Sequence of chain 1.C:
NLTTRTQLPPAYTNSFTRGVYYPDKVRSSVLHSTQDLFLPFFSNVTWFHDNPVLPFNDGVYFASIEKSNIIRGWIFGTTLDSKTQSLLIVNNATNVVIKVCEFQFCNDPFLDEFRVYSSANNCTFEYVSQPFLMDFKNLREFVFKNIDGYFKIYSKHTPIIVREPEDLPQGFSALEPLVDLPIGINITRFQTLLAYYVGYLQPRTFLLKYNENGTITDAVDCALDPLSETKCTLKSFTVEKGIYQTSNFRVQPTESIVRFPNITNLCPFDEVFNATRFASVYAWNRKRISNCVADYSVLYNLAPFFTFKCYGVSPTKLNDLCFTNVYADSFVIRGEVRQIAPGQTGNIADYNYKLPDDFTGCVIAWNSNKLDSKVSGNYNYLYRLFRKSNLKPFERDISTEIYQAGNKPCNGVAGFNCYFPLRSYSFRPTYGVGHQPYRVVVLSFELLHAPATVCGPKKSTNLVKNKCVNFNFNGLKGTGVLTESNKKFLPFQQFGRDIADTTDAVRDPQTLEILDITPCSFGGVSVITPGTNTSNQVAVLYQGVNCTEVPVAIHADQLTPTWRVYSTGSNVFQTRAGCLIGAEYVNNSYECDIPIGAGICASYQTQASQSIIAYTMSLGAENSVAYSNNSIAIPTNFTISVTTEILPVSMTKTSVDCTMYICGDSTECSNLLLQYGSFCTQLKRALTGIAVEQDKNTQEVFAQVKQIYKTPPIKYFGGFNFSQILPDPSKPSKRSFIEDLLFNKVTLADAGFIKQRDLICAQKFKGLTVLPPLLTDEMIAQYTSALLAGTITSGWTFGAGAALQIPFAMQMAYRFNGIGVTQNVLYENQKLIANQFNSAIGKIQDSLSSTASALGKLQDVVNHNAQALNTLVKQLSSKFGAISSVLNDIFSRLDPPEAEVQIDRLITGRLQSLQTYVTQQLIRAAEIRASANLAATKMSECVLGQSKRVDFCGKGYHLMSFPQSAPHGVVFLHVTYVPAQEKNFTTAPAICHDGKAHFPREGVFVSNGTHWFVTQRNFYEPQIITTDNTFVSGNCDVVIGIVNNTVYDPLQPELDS

Sequence of chain 1.A:
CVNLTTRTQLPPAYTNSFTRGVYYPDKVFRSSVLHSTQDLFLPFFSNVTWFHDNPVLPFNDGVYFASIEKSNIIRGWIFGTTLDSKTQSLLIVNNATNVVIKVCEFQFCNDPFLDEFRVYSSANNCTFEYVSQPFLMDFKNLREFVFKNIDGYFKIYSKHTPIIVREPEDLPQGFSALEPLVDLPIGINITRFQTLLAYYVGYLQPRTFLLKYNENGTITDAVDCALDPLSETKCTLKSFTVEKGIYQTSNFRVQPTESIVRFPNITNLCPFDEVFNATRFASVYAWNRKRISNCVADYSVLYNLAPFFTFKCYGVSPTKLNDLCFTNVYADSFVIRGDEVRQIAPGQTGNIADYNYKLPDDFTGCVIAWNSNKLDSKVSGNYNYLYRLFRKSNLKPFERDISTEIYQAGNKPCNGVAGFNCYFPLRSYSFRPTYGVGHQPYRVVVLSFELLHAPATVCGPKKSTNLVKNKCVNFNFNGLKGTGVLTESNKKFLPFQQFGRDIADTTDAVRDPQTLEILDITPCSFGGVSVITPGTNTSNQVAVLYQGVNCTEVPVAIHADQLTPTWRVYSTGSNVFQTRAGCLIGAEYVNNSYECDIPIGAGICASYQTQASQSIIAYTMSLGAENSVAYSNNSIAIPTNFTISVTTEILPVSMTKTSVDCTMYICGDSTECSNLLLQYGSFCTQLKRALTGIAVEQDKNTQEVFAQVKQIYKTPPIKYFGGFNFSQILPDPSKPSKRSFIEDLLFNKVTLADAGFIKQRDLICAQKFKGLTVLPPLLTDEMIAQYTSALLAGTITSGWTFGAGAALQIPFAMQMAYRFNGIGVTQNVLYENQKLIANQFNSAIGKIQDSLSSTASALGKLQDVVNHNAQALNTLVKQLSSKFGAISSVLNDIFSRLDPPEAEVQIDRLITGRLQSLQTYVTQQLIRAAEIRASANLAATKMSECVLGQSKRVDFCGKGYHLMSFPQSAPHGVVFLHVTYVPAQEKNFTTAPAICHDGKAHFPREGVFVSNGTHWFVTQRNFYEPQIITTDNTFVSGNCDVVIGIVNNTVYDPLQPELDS

The protein below binds the small molecule below.
Small molecule (SMILES): CC(=O)N[C@@H]1[C@@H](O)[C@H](O)[C@@H](CO)O[C@H]1O

Binding-site contacts:
Ligand atom C8 contacts residue GLN833 of chain 1.C at 3.4 Å.
Ligand atom O5 contacts residue THR615 of chain 1.A at 4.0 Å.
Ligand atom C4 contacts residue ASN613 of chain 1.A at 4.2 Å.
Ligand atom C2 contacts residue ASN613 of chain 1.A at 2.5 Å.
Ligand atom O7 contacts residue GLN833 of chain 1.C at 3.2 Å (h-bond).
Ligand atom C3 contacts residue ASN613 of chain 1.A at 3.8 Å.
Ligand atom N2 contacts residue ASN613 of chain 1.A at 2.9 Å (h-bond).
Ligand atom O3 contacts residue ILE831 of chain 1.C at 3.5 Å (h-bond).
Ligand atom C8 contacts residue ILE831 of chain 1.C at 3.7 Å (hydrophobic).
Ligand atom C8 contacts residue ASN613 of chain 1.A at 4.5 Å.
Ligand atom C7 contacts residue ASN613 of chain 1.A at 3.3 Å.
Ligand atom O6 contacts residue THR615 of chain 1.A at 4.2 Å.
Ligand atom C7 contacts residue GLN833 of chain 1.C at 3.7 Å.
Ligand atom N2 contacts residue ILE831 of chain 1.C at 3.9 Å.
Ligand atom O7 contacts residue ASN613 of chain 1.A at 3.3 Å (h-bond).
Ligand atom C7 contacts residue ILE831 of chain 1.C at 3.6 Å (hydrophobic).
Ligand atom O7 contacts residue ILE831 of chain 1.C at 4.0 Å.
Ligand atom C5 contacts residue ASN613 of chain 1.A at 3.7 Å.
Ligand atom O5 contacts residue ASN613 of chain 1.A at 2.4 Å (h-bond).
Ligand atom C1 contacts residue ASN613 of chain 1.A at 1.4 Å.